A protein and the small-molecule ligand that binds it are described below.
Small molecule (SMILES): CC(=O)N[C@@H]1[C@@H](O)[C@H](O)[C@@H](CO)O[C@H]1O

Sequence of chain 1.A:
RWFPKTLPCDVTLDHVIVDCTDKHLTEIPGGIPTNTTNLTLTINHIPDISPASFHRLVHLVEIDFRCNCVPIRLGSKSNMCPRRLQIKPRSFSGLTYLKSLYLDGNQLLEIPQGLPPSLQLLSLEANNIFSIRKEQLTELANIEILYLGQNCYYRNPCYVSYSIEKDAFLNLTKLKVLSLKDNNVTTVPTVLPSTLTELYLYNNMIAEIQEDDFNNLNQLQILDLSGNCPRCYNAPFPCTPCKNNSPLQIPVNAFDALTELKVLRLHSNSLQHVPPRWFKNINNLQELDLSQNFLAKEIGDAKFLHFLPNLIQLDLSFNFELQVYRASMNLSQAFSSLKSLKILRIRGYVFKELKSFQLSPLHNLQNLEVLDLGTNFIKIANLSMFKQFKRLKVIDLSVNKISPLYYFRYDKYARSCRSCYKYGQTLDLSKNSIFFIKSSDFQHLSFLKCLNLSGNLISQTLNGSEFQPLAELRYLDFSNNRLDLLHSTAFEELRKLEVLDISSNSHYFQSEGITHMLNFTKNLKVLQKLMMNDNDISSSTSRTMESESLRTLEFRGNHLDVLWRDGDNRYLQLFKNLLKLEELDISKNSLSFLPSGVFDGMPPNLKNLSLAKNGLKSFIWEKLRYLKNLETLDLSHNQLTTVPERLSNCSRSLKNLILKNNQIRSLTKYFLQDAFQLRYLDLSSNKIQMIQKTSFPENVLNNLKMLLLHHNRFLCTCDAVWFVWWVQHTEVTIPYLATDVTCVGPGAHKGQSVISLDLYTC

Binding-site contacts:
Ligand atom O7 contacts residue CYS469 of chain 1.A at 3.4 Å (h-bond).
Ligand atom O7 contacts residue SER468 of chain 1.A at 3.4 Å.
Ligand atom C2 contacts residue ASN501 of chain 1.A at 2.4 Å.
Ligand atom C8 contacts residue TYR524 of chain 1.A at 3.3 Å (hydrophobic).
Ligand atom C6 contacts residue SER479 of chain 1.A at 3.8 Å.
Ligand atom O6 contacts residue SER407 of chain 1.A at 4.4 Å.
Ligand atom O6 contacts residue LYS480 of chain 1.A at 3.2 Å.
Ligand atom C1 contacts residue ASN501 of chain 1.A at 1.5 Å.
Ligand atom C2 contacts residue ASP526 of chain 1.A at 3.6 Å.
Ligand atom C1 contacts residue SER479 of chain 1.A at 4.4 Å.
Ligand atom O7 contacts residue ASN501 of chain 1.A at 4.0 Å.
Ligand atom C8 contacts residue SER468 of chain 1.A at 4.3 Å.
Ligand atom O5 contacts residue SER479 of chain 1.A at 3.4 Å (h-bond).
Ligand atom C8 contacts residue ASN501 of chain 1.A at 4.5 Å.
Ligand atom C8 contacts residue ASP526 of chain 1.A at 3.5 Å.
Ligand atom C5 contacts residue SER479 of chain 1.A at 4.2 Å.
Ligand atom N2 contacts residue ASN501 of chain 1.A at 2.8 Å (h-bond).
Ligand atom C1 contacts residue ASP526 of chain 1.A at 3.6 Å.
Ligand atom C8 contacts residue CYS469 of chain 1.A at 3.9 Å (hydrophobic).
Ligand atom C7 contacts residue CYS469 of chain 1.A at 4.1 Å (hydrophobic).
Ligand atom N2 contacts residue ASP526 of chain 1.A at 2.8 Å (salt-bridge).
Ligand atom O5 contacts residue ASN501 of chain 1.A at 2.5 Å (h-bond).
Ligand atom C4 contacts residue ASN501 of chain 1.A at 4.3 Å.
Ligand atom C7 contacts residue ASN501 of chain 1.A at 3.5 Å.
Ligand atom C6 contacts residue LYS480 of chain 1.A at 4.4 Å.
Ligand atom C1 contacts residue ASP477 of chain 1.A at 4.5 Å.
Ligand atom C7 contacts residue SER468 of chain 1.A at 4.2 Å.
Ligand atom C3 contacts residue ASP526 of chain 1.A at 4.0 Å.
Ligand atom C5 contacts residue ASN501 of chain 1.A at 3.8 Å.
Ligand atom C7 contacts residue ASP526 of chain 1.A at 3.6 Å.
Ligand atom C3 contacts residue ASN501 of chain 1.A at 3.8 Å.
Ligand atom O6 contacts residue SER479 of chain 1.A at 3.3 Å (h-bond).
Ligand atom O5 contacts residue SER503 of chain 1.A at 4.2 Å.
Ligand atom C1 contacts residue SER503 of chain 1.A at 4.1 Å.
Ligand atom O5 contacts residue ASP477 of chain 1.A at 4.2 Å.